Binding-site contacts:
Ligand atom C4 contacts residue PRO415 of chain 1.JA at 3.8 Å (hydrophobic).
Ligand atom C2 contacts residue PRO204 of chain 1.JA at 4.1 Å (hydrophobic).
Ligand atom P contacts residue DC1 of chain 1.AE at 1.6 Å.
Ligand atom C4' contacts residue DC1 of chain 1.AE at 3.9 Å.
Ligand atom C5 contacts residue PRO204 of chain 1.JA at 3.8 Å (hydrophobic).
Ligand atom O5' contacts residue DC1 of chain 1.AE at 2.5 Å (h-bond).
Ligand atom OP2 contacts residue DC1 of chain 1.AE at 2.5 Å (h-bond).
Ligand atom C2 contacts residue GLY423 of chain 1.JA at 3.4 Å.
Ligand atom N1 contacts residue GLY423 of chain 1.JA at 3.0 Å (h-bond).
Ligand atom N7 contacts residue SER416 of chain 1.JA at 3.3 Å.
Ligand atom N1 contacts residue PRO415 of chain 1.JA at 3.7 Å.
Ligand atom C5 contacts residue SER416 of chain 1.JA at 3.8 Å.
Ligand atom N1 contacts residue VAL203 of chain 1.JA at 3.5 Å.
Ligand atom C8 contacts residue SER416 of chain 1.JA at 4.1 Å.
Ligand atom N6 contacts residue GLY423 of chain 1.JA at 3.5 Å (h-bond).
Ligand atom N9 contacts residue HIS414 of chain 1.JA at 4.1 Å.
Ligand atom C5' contacts residue DC1 of chain 1.AE at 3.1 Å.
Ligand atom C5 contacts residue PRO415 of chain 1.JA at 3.7 Å (hydrophobic).
Ligand atom C6 contacts residue VAL203 of chain 1.JA at 4.1 Å (hydrophobic).
Ligand atom O4' contacts residue DC1 of chain 1.AE at 3.9 Å.
Ligand atom N7 contacts residue ASN393 of chain 1.JA at 4.0 Å.
Ligand atom C6 contacts residue GLY423 of chain 1.JA at 3.9 Å.
Ligand atom N3 contacts residue PRO415 of chain 1.JA at 3.9 Å.
Ligand atom N7 contacts residue HIS414 of chain 1.JA at 3.6 Å.
Ligand atom C6 contacts residue SER416 of chain 1.JA at 4.0 Å.
Ligand atom C4 contacts residue PRO204 of chain 1.JA at 4.0 Å (hydrophobic).
Ligand atom C8 contacts residue HIS414 of chain 1.JA at 3.0 Å.
Ligand atom C2 contacts residue VAL203 of chain 1.JA at 4.1 Å (hydrophobic).
Ligand atom C2 contacts residue PRO415 of chain 1.JA at 3.8 Å (hydrophobic).
Ligand atom N6 contacts residue PHE422 of chain 1.JA at 4.0 Å.
Ligand atom C6 contacts residue PRO204 of chain 1.JA at 3.9 Å (hydrophobic).
Ligand atom N6 contacts residue SER416 of chain 1.JA at 3.4 Å (h-bond).
Ligand atom C1' contacts residue PRO415 of chain 1.JA at 3.7 Å (hydrophobic).
Ligand atom N7 contacts residue PRO204 of chain 1.JA at 4.1 Å.
Ligand atom C2' contacts residue HIS414 of chain 1.JA at 3.2 Å.
Ligand atom N9 contacts residue PRO415 of chain 1.JA at 4.0 Å.
Ligand atom C2' contacts residue PRO415 of chain 1.JA at 3.8 Å (hydrophobic).
Ligand atom OP1 contacts residue DC1 of chain 1.AE at 2.5 Å (h-bond).
Ligand atom N6 contacts residue GLY421 of chain 1.JA at 4.0 Å.
Ligand atom C6 contacts residue PRO415 of chain 1.JA at 3.7 Å (hydrophobic).

Sequence of chain 1.JA:
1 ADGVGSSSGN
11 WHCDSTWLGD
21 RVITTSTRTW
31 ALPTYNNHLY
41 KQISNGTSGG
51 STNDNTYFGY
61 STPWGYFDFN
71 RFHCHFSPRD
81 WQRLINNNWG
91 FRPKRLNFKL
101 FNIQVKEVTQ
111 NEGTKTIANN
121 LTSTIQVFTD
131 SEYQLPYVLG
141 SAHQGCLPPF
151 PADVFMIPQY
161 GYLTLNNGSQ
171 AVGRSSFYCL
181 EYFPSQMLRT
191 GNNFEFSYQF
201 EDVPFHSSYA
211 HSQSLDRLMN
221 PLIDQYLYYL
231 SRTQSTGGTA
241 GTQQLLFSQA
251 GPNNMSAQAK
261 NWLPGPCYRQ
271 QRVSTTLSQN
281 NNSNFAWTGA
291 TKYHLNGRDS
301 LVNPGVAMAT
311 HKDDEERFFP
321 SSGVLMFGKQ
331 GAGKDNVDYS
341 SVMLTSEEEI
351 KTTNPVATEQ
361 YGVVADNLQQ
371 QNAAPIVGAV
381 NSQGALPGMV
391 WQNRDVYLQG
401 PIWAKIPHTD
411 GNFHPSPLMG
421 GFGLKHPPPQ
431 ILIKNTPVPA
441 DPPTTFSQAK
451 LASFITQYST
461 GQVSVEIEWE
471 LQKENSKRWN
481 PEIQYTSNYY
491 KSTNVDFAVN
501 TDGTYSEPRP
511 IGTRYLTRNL

The small molecule below binds the protein below.
Small molecule (SMILES): Nc1ncnc2c1ncn2[C@H]1C[C@H](O)[C@@H](COP(=O)(O)O)O1